Sequence of chain 1.A:
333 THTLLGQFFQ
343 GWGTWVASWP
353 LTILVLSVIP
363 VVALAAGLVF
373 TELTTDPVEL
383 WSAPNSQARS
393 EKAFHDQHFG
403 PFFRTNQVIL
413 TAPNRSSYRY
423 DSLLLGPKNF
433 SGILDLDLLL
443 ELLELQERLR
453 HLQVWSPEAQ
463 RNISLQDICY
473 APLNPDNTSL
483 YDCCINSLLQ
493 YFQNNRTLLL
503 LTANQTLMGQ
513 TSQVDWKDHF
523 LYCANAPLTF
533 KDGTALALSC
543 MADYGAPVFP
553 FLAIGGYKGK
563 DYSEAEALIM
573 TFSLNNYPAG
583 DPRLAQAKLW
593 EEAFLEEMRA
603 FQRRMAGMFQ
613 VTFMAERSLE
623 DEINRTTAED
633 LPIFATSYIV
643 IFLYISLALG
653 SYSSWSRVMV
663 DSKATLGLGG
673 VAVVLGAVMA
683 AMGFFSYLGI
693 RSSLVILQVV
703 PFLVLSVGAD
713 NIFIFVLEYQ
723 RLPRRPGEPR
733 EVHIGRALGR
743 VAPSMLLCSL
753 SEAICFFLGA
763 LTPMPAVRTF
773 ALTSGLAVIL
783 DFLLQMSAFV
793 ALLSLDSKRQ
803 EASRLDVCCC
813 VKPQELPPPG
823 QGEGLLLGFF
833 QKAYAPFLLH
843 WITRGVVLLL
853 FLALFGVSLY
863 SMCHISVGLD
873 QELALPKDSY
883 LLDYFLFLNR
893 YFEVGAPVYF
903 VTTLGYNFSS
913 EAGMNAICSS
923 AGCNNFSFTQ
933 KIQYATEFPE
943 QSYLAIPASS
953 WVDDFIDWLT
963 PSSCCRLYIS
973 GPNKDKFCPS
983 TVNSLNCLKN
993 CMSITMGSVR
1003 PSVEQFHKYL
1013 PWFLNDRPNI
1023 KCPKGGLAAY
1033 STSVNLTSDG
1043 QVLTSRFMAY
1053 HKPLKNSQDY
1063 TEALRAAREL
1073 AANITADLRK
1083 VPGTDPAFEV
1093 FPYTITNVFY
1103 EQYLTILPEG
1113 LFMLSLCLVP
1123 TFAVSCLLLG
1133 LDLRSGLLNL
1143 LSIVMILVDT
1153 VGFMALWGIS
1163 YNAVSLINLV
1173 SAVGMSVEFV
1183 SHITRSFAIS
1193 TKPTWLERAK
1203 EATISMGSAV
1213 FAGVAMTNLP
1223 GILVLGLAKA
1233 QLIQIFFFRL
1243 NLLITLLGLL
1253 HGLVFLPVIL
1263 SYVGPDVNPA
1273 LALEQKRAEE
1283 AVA

This protein binds this small molecule.
Small molecule (SMILES): CC(C)CCC[C@@H](C)[C@H]1CC[C@H]2[C@@H]3CC=C4C[C@@H](O)CC[C@]4(C)[C@H]3CC[C@]12C

Binding-site contacts:
Ligand atom C27 contacts residue PHE1239 of chain 1.A at 3.7 Å (hydrophobic).
Ligand atom C27 contacts residue PHE772 of chain 1.A at 3.2 Å (hydrophobic).
Ligand atom C12 contacts residue ALA876 of chain 1.A at 4.0 Å (hydrophobic).
Ligand atom C7 contacts residue TRP383 of chain 1.A at 3.3 Å (hydrophobic).
Ligand atom C3 contacts residue LEU621 of chain 1.A at 3.7 Å (hydrophobic).
Ligand atom C6 contacts residue PRO379 of chain 1.A at 3.6 Å (hydrophobic).
Ligand atom C23 contacts residue LEU1234 of chain 1.A at 4.1 Å (hydrophobic).
Ligand atom C26 contacts residue PHE772 of chain 1.A at 3.4 Å (hydrophobic).
Ligand atom C16 contacts residue ALA768 of chain 1.A at 3.8 Å (hydrophobic).
Ligand atom C21 contacts residue VAL1166 of chain 1.A at 4.0 Å (hydrophobic).
Ligand atom C6 contacts residue TRP383 of chain 1.A at 3.4 Å (hydrophobic).
Ligand atom C23 contacts residue VAL697 of chain 1.A at 3.7 Å (hydrophobic).
Ligand atom C12 contacts residue LEU1234 of chain 1.A at 3.6 Å (hydrophobic).
Ligand atom C26 contacts residue ILE698 of chain 1.A at 3.6 Å (hydrophobic).
Ligand atom C21 contacts residue LEU1234 of chain 1.A at 2.6 Å (hydrophobic).
Ligand atom C4 contacts residue LEU621 of chain 1.A at 3.5 Å (hydrophobic).
Ligand atom C27 contacts residue VAL769 of chain 1.A at 3.9 Å (hydrophobic).
Ligand atom C7 contacts residue PRO379 of chain 1.A at 3.8 Å (hydrophobic).
Ligand atom O1 contacts residue GLN873 of chain 1.A at 3.4 Å (h-bond).
Ligand atom C1 contacts residue ALA876 of chain 1.A at 3.8 Å (hydrophobic).
Ligand atom C11 contacts residue ALA876 of chain 1.A at 3.6 Å (hydrophobic).
Ligand atom C22 contacts residue ALA768 of chain 1.A at 4.2 Å (hydrophobic).
Ligand atom C2 contacts residue GLN873 of chain 1.A at 3.5 Å.
Ligand atom C26 contacts residue VAL697 of chain 1.A at 3.6 Å (hydrophobic).
Ligand atom C8 contacts residue TRP383 of chain 1.A at 3.8 Å (hydrophobic).
Ligand atom C17 contacts residue LEU1234 of chain 1.A at 3.9 Å (hydrophobic).
Ligand atom C26 contacts residue VAL701 of chain 1.A at 3.2 Å (hydrophobic).
Ligand atom C24 contacts residue PHE1239 of chain 1.A at 3.7 Å (hydrophobic).
Ligand atom C4 contacts residue PRO379 of chain 1.A at 3.8 Å (hydrophobic).
Ligand atom C20 contacts residue LEU1234 of chain 1.A at 3.7 Å (hydrophobic).
Ligand atom C9 contacts residue ALA876 of chain 1.A at 4.0 Å (hydrophobic).
Ligand atom C16 contacts residue LEU382 of chain 1.A at 4.1 Å (hydrophobic).
Ligand atom O1 contacts residue PHE1101 of chain 1.A at 3.1 Å.
Ligand atom C3 contacts residue GLN873 of chain 1.A at 3.7 Å.
Ligand atom C19 contacts residue TRP383 of chain 1.A at 3.1 Å (hydrophobic).
Ligand atom C18 contacts residue TRP383 of chain 1.A at 3.3 Å (hydrophobic).
Ligand atom C5 contacts residue PRO379 of chain 1.A at 4.1 Å (hydrophobic).
Ligand atom C25 contacts residue PHE1239 of chain 1.A at 4.1 Å (hydrophobic).
Ligand atom C25 contacts residue PHE772 of chain 1.A at 4.0 Å (hydrophobic).
Ligand atom C15 contacts residue LEU382 of chain 1.A at 3.5 Å (hydrophobic).